Binding-site contacts:
Ligand atom N7 contacts residue ILE151 of chain 1.A at 4.0 Å.
Ligand atom N2 contacts residue ASP209 of chain 1.A at 2.9 Å (salt-bridge).
Ligand atom C8 contacts residue TRP202 of chain 1.A at 3.7 Å (hydrophobic).
Ligand atom N7 contacts residue ASP153 of chain 1.A at 2.8 Å (salt-bridge).
Ligand atom O6 contacts residue ILE203 of chain 1.A at 3.1 Å (h-bond).
Ligand atom N2 contacts residue TYR208 of chain 1.A at 3.4 Å.
Ligand atom C9 contacts residue TRP202 of chain 1.A at 3.4 Å (hydrophobic).
Ligand atom O6 contacts residue ILE151 of chain 1.A at 3.9 Å.
Ligand atom C5 contacts residue ASP153 of chain 1.A at 4.0 Å.
Ligand atom C8 contacts residue ASP153 of chain 1.A at 3.5 Å.
Ligand atom C6 contacts residue ILE203 of chain 1.A at 3.8 Å (hydrophobic).
Ligand atom C8 contacts residue ILE151 of chain 1.A at 4.2 Å (hydrophobic).
Ligand atom C9 contacts residue PRP1 of chain 1.E at 3.4 Å.
Ligand atom C8 contacts residue TYR121 of chain 1.A at 3.6 Å (hydrophobic).
Ligand atom C6 contacts residue ILE151 of chain 1.A at 4.1 Å (hydrophobic).
Ligand atom C9 contacts residue TYR121 of chain 1.A at 3.6 Å (hydrophobic).
Ligand atom C2 contacts residue TYR208 of chain 1.A at 4.3 Å (hydrophobic).
Ligand atom C5 contacts residue TRP202 of chain 1.A at 3.4 Å (hydrophobic).
Ligand atom C5 contacts residue LYS181 of chain 1.A at 4.1 Å.
Ligand atom O6 contacts residue LYS181 of chain 1.A at 2.8 Å (salt-bridge).
Ligand atom C2 contacts residue ASP209 of chain 1.A at 3.9 Å.
Ligand atom C6 contacts residue TRP202 of chain 1.A at 3.4 Å (hydrophobic).
Ligand atom C6 contacts residue LYS181 of chain 1.A at 3.7 Å.
Ligand atom C2 contacts residue ILE203 of chain 1.A at 3.4 Å (hydrophobic).
Ligand atom N3 contacts residue ASP209 of chain 1.A at 4.3 Å.
Ligand atom N2 contacts residue ILE203 of chain 1.A at 2.9 Å (h-bond).
Ligand atom N2 contacts residue TRP202 of chain 1.A at 3.5 Å (h-bond).
Ligand atom C2 contacts residue TRP202 of chain 1.A at 3.4 Å (hydrophobic).
Ligand atom C4 contacts residue TRP202 of chain 1.A at 3.2 Å (hydrophobic).
Ligand atom C9 contacts residue ILE151 of chain 1.A at 4.0 Å (hydrophobic).
Ligand atom N1 contacts residue TRP202 of chain 1.A at 3.3 Å.
Ligand atom O6 contacts residue VAL201 of chain 1.A at 3.7 Å.
Ligand atom N3 contacts residue TRP202 of chain 1.A at 3.3 Å.
Ligand atom C5 contacts residue ILE151 of chain 1.A at 4.0 Å (hydrophobic).
Ligand atom N7 contacts residue LYS181 of chain 1.A at 3.8 Å.
Ligand atom N1 contacts residue ILE203 of chain 1.A at 2.9 Å (h-bond).
Ligand atom C4 contacts residue ILE151 of chain 1.A at 3.9 Å (hydrophobic).
Ligand atom C8 contacts residue PRP1 of chain 1.E at 3.3 Å.
Ligand atom O6 contacts residue TRP202 of chain 1.A at 3.5 Å.
Ligand atom N7 contacts residue TRP202 of chain 1.A at 3.4 Å.

Sequence of chain 1.A:
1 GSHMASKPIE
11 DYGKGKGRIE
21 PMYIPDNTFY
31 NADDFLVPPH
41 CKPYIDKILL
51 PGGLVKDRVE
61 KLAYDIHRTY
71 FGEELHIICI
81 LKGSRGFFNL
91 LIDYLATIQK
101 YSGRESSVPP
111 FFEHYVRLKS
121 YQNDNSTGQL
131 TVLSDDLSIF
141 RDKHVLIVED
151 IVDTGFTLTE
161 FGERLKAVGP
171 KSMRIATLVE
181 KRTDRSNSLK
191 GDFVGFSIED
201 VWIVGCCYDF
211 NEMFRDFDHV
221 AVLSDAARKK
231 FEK

A protein and the small-molecule ligand that binds it are described below.
Small molecule (SMILES): Nc1nc2cc[nH]c2c(=O)[nH]1